A small-molecule ligand and the protein it binds are described below.
Small molecule (SMILES): CN[C@@H]1[C@@H](O)[C@@H](O[C@@H]2[C@@H](O)[C@H](O[C@H]3O[C@H]([C@@H](C)NC)CC[C@H]3N)[C@@H](N)C[C@H]2N)OC[C@]1(C)O

Sequence of chain 1.D:
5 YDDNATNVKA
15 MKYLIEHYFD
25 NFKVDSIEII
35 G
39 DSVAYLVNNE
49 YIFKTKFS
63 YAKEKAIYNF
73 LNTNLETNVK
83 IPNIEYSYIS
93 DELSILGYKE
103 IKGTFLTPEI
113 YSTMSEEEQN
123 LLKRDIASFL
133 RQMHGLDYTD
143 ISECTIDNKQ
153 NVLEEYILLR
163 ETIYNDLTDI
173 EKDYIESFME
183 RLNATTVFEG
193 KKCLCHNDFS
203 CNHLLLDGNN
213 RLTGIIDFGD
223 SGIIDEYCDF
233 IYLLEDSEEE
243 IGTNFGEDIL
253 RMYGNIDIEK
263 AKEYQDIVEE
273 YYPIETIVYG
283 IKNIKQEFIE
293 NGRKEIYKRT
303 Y

Binding-site contacts:
Ligand atom C1 contacts residue GLU241 of chain 1.D at 3.7 Å.
Ligand atom C8 contacts residue GLU241 of chain 1.D at 3.5 Å.
Ligand atom N1 contacts residue SER202 of chain 1.D at 2.9 Å (h-bond).
Ligand atom N3 contacts residue GLU237 of chain 1.D at 3.0 Å (salt-bridge).
Ligand atom O4 contacts residue GLU277 of chain 1.D at 3.5 Å (salt-bridge).
Ligand atom O6 contacts residue ASP200 of chain 1.D at 3.0 Å (salt-bridge).
Ligand atom C9 contacts residue SER202 of chain 1.D at 3.6 Å.
Ligand atom N2 contacts residue GLU242 of chain 1.D at 2.8 Å (salt-bridge).
Ligand atom O3 contacts residue TYR234 of chain 1.D at 3.6 Å.
Ligand atom C7 contacts residue GLU241 of chain 1.D at 3.6 Å.
Ligand atom C6 contacts residue TYR274 of chain 1.D at 3.8 Å (hydrophobic).
Ligand atom N2 contacts residue GLU241 of chain 1.D at 2.7 Å (salt-bridge).
Ligand atom C4 contacts residue GLU237 of chain 1.D at 3.4 Å.
Ligand atom N1 contacts residue ASP200 of chain 1.D at 2.6 Å (salt-bridge).
Ligand atom C16 contacts residue GLU277 of chain 1.D at 2.9 Å.
Ligand atom C18 contacts residue TYR234 of chain 1.D at 3.2 Å (hydrophobic).
Ligand atom N2 contacts residue GLU237 of chain 1.D at 2.7 Å (salt-bridge).
Ligand atom C contacts residue TYR274 of chain 1.D at 3.2 Å (hydrophobic).
Ligand atom C8 contacts residue GLU242 of chain 1.D at 3.5 Å.
Ligand atom N3 contacts residue GLU271 of chain 1.D at 2.8 Å (salt-bridge).
Ligand atom C17 contacts residue GLU277 of chain 1.D at 3.1 Å.
Ligand atom C9 contacts residue GLU241 of chain 1.D at 3.7 Å.
Ligand atom O contacts residue TYR274 of chain 1.D at 3.5 Å (h-bond).
Ligand atom C9 contacts residue GLU242 of chain 1.D at 3.4 Å.
Ligand atom C15 contacts residue TYR234 of chain 1.D at 3.3 Å (hydrophobic).
Ligand atom C20 contacts residue GLU241 of chain 1.D at 3.1 Å.
Ligand atom C10 contacts residue ASP200 of chain 1.D at 3.6 Å.
Ligand atom C19 contacts residue ASN199 of chain 1.D at 3.1 Å.
Ligand atom C2 contacts residue GLU241 of chain 1.D at 3.7 Å.
Ligand atom C18 contacts residue GLU277 of chain 1.D at 3.2 Å.
Ligand atom C19 contacts residue ASP222 of chain 1.D at 3.5 Å.
Ligand atom O3 contacts residue ASP200 of chain 1.D at 3.5 Å (salt-bridge).
Ligand atom C16 contacts residue TYR234 of chain 1.D at 3.4 Å (hydrophobic).
Ligand atom O1 contacts residue GLU237 of chain 1.D at 3.3 Å (salt-bridge).
Ligand atom C17 contacts residue TYR234 of chain 1.D at 3.3 Å (hydrophobic).
Ligand atom C8 contacts residue TYR234 of chain 1.D at 3.8 Å (hydrophobic).
Ligand atom O2 contacts residue TYR274 of chain 1.D at 3.7 Å.
Ligand atom C8 contacts residue GLU237 of chain 1.D at 3.6 Å.
Ligand atom N4 contacts residue GLU241 of chain 1.D at 2.8 Å (salt-bridge).
Ligand atom O5 contacts residue GLU277 of chain 1.D at 1.9 Å (salt-bridge).